A small-molecule ligand and the protein it binds are described below.
Small molecule (SMILES): CC(=O)N[C@H]1[C@H](O[C@H]2[C@H](O)[C@@H](NC(C)=O)CO[C@@H]2CO)O[C@H](CO)[C@@H](O[C@@H]2O[C@H](CO[C@H]3O[C@H](CO)[C@@H](O)[C@H](O)[C@@H]3O)[C@@H](O)[C@H](O[C@H]3O[C@H](CO)[C@@H](O)[C@H](O)[C@@H]3O)[C@@H]2O)[C@@H]1O

Binding-site contacts:
Ligand atom O7 contacts residue PHE211 of chain 1.K at 3.6 Å.
Ligand atom C8 contacts residue ASN162 of chain 1.K at 4.1 Å.
Ligand atom C2 contacts residue ASN162 of chain 1.K at 2.3 Å.
Ligand atom N2 contacts residue PHE211 of chain 1.K at 3.5 Å.
Ligand atom C3 contacts residue ASN162 of chain 1.K at 3.6 Å.
Ligand atom C7 contacts residue PHE211 of chain 1.K at 3.7 Å (hydrophobic).
Ligand atom O6 contacts residue ILE130 of chain 1.K at 4.2 Å.
Ligand atom N2 contacts residue ASN162 of chain 1.K at 2.5 Å (h-bond).
Ligand atom C6 contacts residue ASN162 of chain 1.K at 4.5 Å.
Ligand atom C7 contacts residue ASN162 of chain 1.K at 3.5 Å.
Ligand atom C5 contacts residue ASN162 of chain 1.K at 3.7 Å.
Ligand atom O7 contacts residue ASN162 of chain 1.K at 4.3 Å.
Ligand atom O5 contacts residue ASN162 of chain 1.K at 2.4 Å (h-bond).
Ligand atom C4 contacts residue ASN162 of chain 1.K at 4.2 Å.
Ligand atom C1 contacts residue ASN162 of chain 1.K at 1.4 Å.

Sequence of chain 1.K:
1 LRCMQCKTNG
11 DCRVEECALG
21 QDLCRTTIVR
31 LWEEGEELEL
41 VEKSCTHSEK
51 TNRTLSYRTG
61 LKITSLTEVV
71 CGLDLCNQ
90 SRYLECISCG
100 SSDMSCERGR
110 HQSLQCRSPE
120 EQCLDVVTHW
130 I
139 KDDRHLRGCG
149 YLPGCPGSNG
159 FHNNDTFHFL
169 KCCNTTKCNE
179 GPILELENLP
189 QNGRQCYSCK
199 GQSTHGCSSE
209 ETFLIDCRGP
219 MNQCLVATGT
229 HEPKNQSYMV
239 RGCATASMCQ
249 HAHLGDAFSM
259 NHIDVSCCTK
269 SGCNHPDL